A small-molecule ligand and the protein it binds are described below.
Small molecule (SMILES): COc1ccc2c(c1)cc(C(=O)NS(=O)(=O)c1ccc3ccccc3c1)n2CC(=O)O

Sequence of chain 1.A:
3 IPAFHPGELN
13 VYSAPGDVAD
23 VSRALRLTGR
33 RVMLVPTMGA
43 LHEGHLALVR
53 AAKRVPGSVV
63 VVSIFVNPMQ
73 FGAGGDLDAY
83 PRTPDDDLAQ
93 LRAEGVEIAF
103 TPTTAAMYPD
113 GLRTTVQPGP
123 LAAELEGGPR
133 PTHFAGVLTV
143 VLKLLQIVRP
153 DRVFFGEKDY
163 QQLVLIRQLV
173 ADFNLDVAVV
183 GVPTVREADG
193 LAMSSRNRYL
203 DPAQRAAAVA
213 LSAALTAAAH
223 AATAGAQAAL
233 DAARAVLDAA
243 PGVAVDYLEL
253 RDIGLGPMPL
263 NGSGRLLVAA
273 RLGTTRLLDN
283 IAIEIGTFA

Binding-site contacts:
Ligand atom CAL contacts residue GLN72 of chain 1.A at 3.3 Å.
Ligand atom CAW contacts residue GLY46 of chain 1.A at 3.4 Å.
Ligand atom CAG contacts residue VAL139 of chain 1.A at 3.4 Å (hydrophobic).
Ligand atom CAY contacts residue HIS47 of chain 1.A at 3.6 Å.
Ligand atom CAG contacts residue VAL143 of chain 1.A at 3.7 Å (hydrophobic).
Ligand atom OAT contacts residue VAL187 of chain 1.A at 3.1 Å (h-bond).
Ligand atom OXT contacts residue SER197 of chain 1.A at 3.1 Å (h-bond).
Ligand atom CAV contacts residue HIS47 of chain 1.A at 3.5 Å.
Ligand atom O contacts residue LYS160 of chain 1.A at 2.8 Å (salt-bridge).
Ligand atom CAN contacts residue MET195 of chain 1.A at 3.3 Å (hydrophobic).
Ligand atom CAH contacts residue VAL139 of chain 1.A at 3.6 Å (hydrophobic).
Ligand atom CAO contacts residue GLY46 of chain 1.A at 3.5 Å.
Ligand atom CAK contacts residue GLN164 of chain 1.A at 3.6 Å.
Ligand atom CAM contacts residue PRO38 of chain 1.A at 2.9 Å (hydrophobic).
Ligand atom OAD contacts residue HIS47 of chain 1.A at 3.0 Å (h-bond).
Ligand atom C contacts residue SER196 of chain 1.A at 3.4 Å.
Ligand atom O contacts residue SER196 of chain 1.A at 2.8 Å (h-bond).
Ligand atom CAQ contacts residue HIS47 of chain 1.A at 3.6 Å.
Ligand atom CAH contacts residue GLN72 of chain 1.A at 3.4 Å.
Ligand atom CAA contacts residue PRO185 of chain 1.A at 3.3 Å (hydrophobic).
Ligand atom SBE contacts residue HIS47 of chain 1.A at 3.4 Å (h-bond).
Ligand atom OXT contacts residue HIS44 of chain 1.A at 2.9 Å.
Ligand atom CAA contacts residue GLY46 of chain 1.A at 3.4 Å.
Ligand atom CAL contacts residue GLN164 of chain 1.A at 3.5 Å.
Ligand atom CAN contacts residue HIS44 of chain 1.A at 3.7 Å.
Ligand atom SBE contacts residue MET40 of chain 1.A at 3.7 Å.
Ligand atom OAT contacts residue GLY46 of chain 1.A at 3.4 Å.
Ligand atom OAD contacts residue MET40 of chain 1.A at 2.6 Å (h-bond).
Ligand atom C contacts residue SER197 of chain 1.A at 3.7 Å.
Ligand atom CAJ contacts residue PRO38 of chain 1.A at 3.0 Å (hydrophobic).
Ligand atom CA contacts residue MET195 of chain 1.A at 3.6 Å (hydrophobic).
Ligand atom CAJ contacts residue THR39 of chain 1.A at 3.5 Å.
Ligand atom OXT contacts residue SER196 of chain 1.A at 3.5 Å.
Ligand atom OAD contacts residue THR39 of chain 1.A at 3.1 Å.
Ligand atom CBC contacts residue HIS44 of chain 1.A at 3.5 Å.
Ligand atom NAS contacts residue HIS47 of chain 1.A at 2.7 Å (h-bond).
Ligand atom CAP contacts residue MET40 of chain 1.A at 3.5 Å (hydrophobic).
Ligand atom CAH contacts residue GLN164 of chain 1.A at 3.2 Å.
Ligand atom OAC contacts residue ASP161 of chain 1.A at 3.7 Å.
Ligand atom OAE contacts residue TYR82 of chain 1.A at 3.2 Å (h-bond).